Binding-site contacts:
Ligand atom O7 contacts residue TRP168 of chain 1.A at 4.2 Å.
Ligand atom N2 contacts residue ASN118 of chain 1.A at 3.0 Å (h-bond).
Ligand atom C7 contacts residue ASP166 of chain 1.A at 4.1 Å.
Ligand atom C8 contacts residue ASN118 of chain 1.A at 4.5 Å.
Ligand atom C5 contacts residue ASN118 of chain 1.A at 3.6 Å.
Ligand atom C8 contacts residue TRP168 of chain 1.A at 3.4 Å (hydrophobic).
Ligand atom C1 contacts residue ASN118 of chain 1.A at 1.4 Å.
Ligand atom C8 contacts residue ASP166 of chain 1.A at 4.2 Å.
Ligand atom C2 contacts residue ASN118 of chain 1.A at 2.4 Å.
Ligand atom O7 contacts residue ASN118 of chain 1.A at 2.9 Å (h-bond).
Ligand atom C3 contacts residue ASN118 of chain 1.A at 3.8 Å.
Ligand atom N2 contacts residue ASP166 of chain 1.A at 3.6 Å.
Ligand atom C8 contacts residue HIS167 of chain 1.A at 3.6 Å.
Ligand atom N2 contacts residue TRP168 of chain 1.A at 4.2 Å.
Ligand atom O5 contacts residue ASN118 of chain 1.A at 2.3 Å (h-bond).
Ligand atom C3 contacts residue TRP168 of chain 1.A at 4.2 Å (hydrophobic).
Ligand atom O3 contacts residue TRP168 of chain 1.A at 3.8 Å.
Ligand atom C7 contacts residue TRP168 of chain 1.A at 4.0 Å (hydrophobic).
Ligand atom C2 contacts residue ASP166 of chain 1.A at 4.2 Å.
Ligand atom C4 contacts residue ASN118 of chain 1.A at 4.1 Å.
Ligand atom C7 contacts residue ASN118 of chain 1.A at 3.2 Å.

Sequence of chain 1.A:
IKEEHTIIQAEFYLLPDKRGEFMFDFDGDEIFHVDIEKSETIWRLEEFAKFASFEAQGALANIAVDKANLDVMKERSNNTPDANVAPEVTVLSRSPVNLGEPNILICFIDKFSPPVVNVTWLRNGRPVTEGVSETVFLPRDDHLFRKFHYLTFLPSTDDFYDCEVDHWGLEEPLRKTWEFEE

The protein below binds the small molecule below.
Small molecule (SMILES): CC(=O)N[C@@H]1[C@@H](O)[C@H](O)[C@@H](CO)O[C@H]1O